The small molecule below binds the protein below.
Small molecule (SMILES): CC(=O)N[C@H]1[C@H](Oc2cccc(C(F)(F)F)c2-c2ccc(F)cc2)O[C@H](CO)[C@H](O)[C@@H]1O

Sequence of chain 1.B:
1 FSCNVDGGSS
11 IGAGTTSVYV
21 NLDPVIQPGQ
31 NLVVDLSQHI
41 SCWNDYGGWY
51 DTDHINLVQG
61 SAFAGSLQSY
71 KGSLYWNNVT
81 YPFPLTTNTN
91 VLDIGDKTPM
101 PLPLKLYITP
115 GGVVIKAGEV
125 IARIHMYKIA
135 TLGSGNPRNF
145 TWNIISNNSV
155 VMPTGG

Binding-site contacts:
Ligand atom N04 contacts residue ASN140 of chain 1.B at 3.5 Å (h-bond).
Ligand atom C08 contacts residue ALA134 of chain 1.B at 3.7 Å (hydrophobic).
Ligand atom C31 contacts residue ARG142 of chain 1.B at 3.3 Å.
Ligand atom C18 contacts residue TYR46 of chain 1.B at 3.7 Å (hydrophobic).
Ligand atom C08 contacts residue ASP51 of chain 1.B at 3.5 Å.
Ligand atom O09 contacts residue LYS132 of chain 1.B at 3.0 Å (salt-bridge).
Ligand atom C27 contacts residue ASP45 of chain 1.B at 3.4 Å.
Ligand atom C27 contacts residue SER2 of chain 1.B at 3.7 Å.
Ligand atom C08 contacts residue ASP53 of chain 1.B at 3.4 Å.
Ligand atom O13 contacts residue PHE1 of chain 1.B at 3.0 Å (h-bond).
Ligand atom C02 contacts residue ARG142 of chain 1.B at 3.6 Å.
Ligand atom F30 contacts residue ARG142 of chain 1.B at 3.2 Å.
Ligand atom C17 contacts residue TYR46 of chain 1.B at 3.7 Å (hydrophobic).
Ligand atom C01 contacts residue ARG142 of chain 1.B at 3.5 Å.
Ligand atom C11 contacts residue ASN44 of chain 1.B at 3.3 Å.
Ligand atom C02 contacts residue ASN140 of chain 1.B at 3.6 Å.
Ligand atom O12 contacts residue ASP53 of chain 1.B at 2.6 Å (salt-bridge).
Ligand atom O07 contacts residue LYS132 of chain 1.B at 2.9 Å (salt-bridge).
Ligand atom C11 contacts residue ASP53 of chain 1.B at 3.4 Å.
Ligand atom C27 contacts residue PHE1 of chain 1.B at 3.5 Å (hydrophobic).
Ligand atom O03 contacts residue ARG142 of chain 1.B at 3.0 Å (salt-bridge).
Ligand atom O12 contacts residue ASP45 of chain 1.B at 2.9 Å (salt-bridge).
Ligand atom C11 contacts residue ASP51 of chain 1.B at 3.5 Å.
Ligand atom C18 contacts residue ASP45 of chain 1.B at 3.6 Å.
Ligand atom O15 contacts residue PHE1 of chain 1.B at 3.5 Å (h-bond).
Ligand atom C11 contacts residue ASP45 of chain 1.B at 3.6 Å.
Ligand atom F30 contacts residue GLY12 of chain 1.B at 3.5 Å.
Ligand atom C01 contacts residue ASN140 of chain 1.B at 3.3 Å.
Ligand atom O07 contacts residue ASN140 of chain 1.B at 3.4 Å (h-bond).
Ligand atom O12 contacts residue ASN44 of chain 1.B at 3.5 Å.
Ligand atom C14 contacts residue PHE1 of chain 1.B at 3.7 Å (hydrophobic).
Ligand atom O12 contacts residue PHE1 of chain 1.B at 2.9 Å (h-bond).
Ligand atom O09 contacts residue ASP53 of chain 1.B at 2.7 Å (salt-bridge).
Ligand atom O07 contacts residue ALA134 of chain 1.B at 3.4 Å.
Ligand atom C06 contacts residue ASP51 of chain 1.B at 3.4 Å.
Ligand atom O07 contacts residue GLY139 of chain 1.B at 3.6 Å (h-bond).
Ligand atom C28 contacts residue PHE1 of chain 1.B at 3.2 Å (hydrophobic).
Ligand atom O03 contacts residue ASN140 of chain 1.B at 3.7 Å.
Ligand atom C17 contacts residue ASP45 of chain 1.B at 3.5 Å.
Ligand atom O09 contacts residue PHE1 of chain 1.B at 3.0 Å (h-bond).